Sequence of chain 1.A:
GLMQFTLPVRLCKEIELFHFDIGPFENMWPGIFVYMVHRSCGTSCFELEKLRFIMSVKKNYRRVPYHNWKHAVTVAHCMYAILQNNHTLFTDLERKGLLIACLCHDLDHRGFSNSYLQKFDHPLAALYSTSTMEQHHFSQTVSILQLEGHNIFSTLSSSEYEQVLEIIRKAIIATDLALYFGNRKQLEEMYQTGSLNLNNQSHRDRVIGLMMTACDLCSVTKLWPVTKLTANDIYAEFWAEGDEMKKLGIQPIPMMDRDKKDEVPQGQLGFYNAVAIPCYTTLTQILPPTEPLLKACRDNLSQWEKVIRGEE

Binding-site contacts:
Ligand atom C11 contacts residue PHE283 of chain 1.A at 3.9 Å (hydrophobic).
Ligand atom CL14 contacts residue GLN280 of chain 1.A at 3.7 Å.
Ligand atom O10 contacts residue PHE283 of chain 1.A at 3.9 Å.
Ligand atom C8 contacts residue PHE250 of chain 1.A at 4.1 Å (hydrophobic).
Ligand atom C9 contacts residue PHE250 of chain 1.A at 4.2 Å (hydrophobic).
Ligand atom C13 contacts residue MET267 of chain 1.A at 3.4 Å (hydrophobic).
Ligand atom C3 contacts residue PHE250 of chain 1.A at 3.9 Å (hydrophobic).
Ligand atom CL14 contacts residue PHE283 of chain 1.A at 3.9 Å.
Ligand atom O15 contacts residue ILE246 of chain 1.A at 3.4 Å.
Ligand atom C3 contacts residue PHE283 of chain 1.A at 3.3 Å (hydrophobic).
Ligand atom C6 contacts residue PHE283 of chain 1.A at 3.7 Å (hydrophobic).
Ligand atom C4 contacts residue PHE250 of chain 1.A at 3.9 Å (hydrophobic).
Ligand atom C2 contacts residue PHE250 of chain 1.A at 4.2 Å (hydrophobic).
Ligand atom C1 contacts residue PHE283 of chain 1.A at 3.3 Å (hydrophobic).
Ligand atom O15 contacts residue VAL232 of chain 1.A at 4.0 Å.
Ligand atom O15 contacts residue GLN280 of chain 1.A at 3.4 Å (h-bond).
Ligand atom N7 contacts residue GLN280 of chain 1.A at 2.9 Å (h-bond).
Ligand atom C4 contacts residue PHE283 of chain 1.A at 3.5 Å (hydrophobic).
Ligand atom C2 contacts residue PHE283 of chain 1.A at 3.5 Å (hydrophobic).
Ligand atom N12 contacts residue ILE246 of chain 1.A at 3.8 Å.
Ligand atom O10 contacts residue LEU189 of chain 1.A at 3.9 Å.
Ligand atom C3 contacts residue GLN280 of chain 1.A at 4.0 Å.
Ligand atom C1 contacts residue PHE250 of chain 1.A at 3.8 Å (hydrophobic).
Ligand atom C13 contacts residue PHE283 of chain 1.A at 3.9 Å (hydrophobic).
Ligand atom C16 contacts residue ILE246 of chain 1.A at 3.5 Å (hydrophobic).
Ligand atom C11 contacts residue ILE246 of chain 1.A at 3.6 Å (hydrophobic).
Ligand atom C8 contacts residue PHE283 of chain 1.A at 3.6 Å (hydrophobic).
Ligand atom N7 contacts residue TYR247 of chain 1.A at 4.2 Å.
Ligand atom C5 contacts residue GLN280 of chain 1.A at 3.8 Å.
Ligand atom CL14 contacts residue GLY279 of chain 1.A at 3.5 Å.
Ligand atom C8 contacts residue MET267 of chain 1.A at 3.8 Å (hydrophobic).
Ligand atom CL14 contacts residue MET267 of chain 1.A at 3.5 Å.
Ligand atom C5 contacts residue PHE283 of chain 1.A at 3.8 Å (hydrophobic).
Ligand atom CL14 contacts residue TYR247 of chain 1.A at 3.3 Å.
Ligand atom C16 contacts residue VAL232 of chain 1.A at 4.0 Å (hydrophobic).
Ligand atom N12 contacts residue PHE283 of chain 1.A at 3.8 Å.
Ligand atom N7 contacts residue PHE283 of chain 1.A at 3.5 Å.
Ligand atom C11 contacts residue GLN280 of chain 1.A at 4.2 Å.
Ligand atom C16 contacts residue TYR78 of chain 1.A at 4.1 Å (hydrophobic).
Ligand atom C9 contacts residue PHE283 of chain 1.A at 4.0 Å (hydrophobic).

A protein and the small-molecule ligand that binds it are described below.
Small molecule (SMILES): CN1Cc2c([nH]c3c(Cl)ccc(O)c23)C1=O